Binding-site contacts:
Ligand atom C3 contacts residue TYR247 of chain 1.A at 3.2 Å (hydrophobic).
Ligand atom C34 contacts residue ILE246 of chain 1.A at 3.5 Å (hydrophobic).
Ligand atom C7 contacts residue MET267 of chain 1.A at 3.7 Å (hydrophobic).
Ligand atom C16 contacts residue MET267 of chain 1.A at 3.6 Å (hydrophobic).
Ligand atom N13 contacts residue ILE246 of chain 1.A at 3.4 Å.
Ligand atom C7 contacts residue PHE283 of chain 1.A at 3.6 Å (hydrophobic).
Ligand atom N12 contacts residue ILE246 of chain 1.A at 3.4 Å.
Ligand atom C28 contacts residue PHE250 of chain 1.A at 3.8 Å (hydrophobic).
Ligand atom C34 contacts residue LEU229 of chain 1.A at 3.7 Å (hydrophobic).
Ligand atom O21 contacts residue GLN280 of chain 1.A at 3.0 Å (h-bond).
Ligand atom C29 contacts residue MET267 of chain 1.A at 3.8 Å (hydrophobic).
Ligand atom C31 contacts residue GLU275 of chain 1.A at 3.5 Å.
Ligand atom C1 contacts residue PHE283 of chain 1.A at 3.7 Å (hydrophobic).
Ligand atom C14 contacts residue MET267 of chain 1.A at 3.2 Å (hydrophobic).
Ligand atom C23 contacts residue GLY279 of chain 1.A at 3.3 Å.
Ligand atom N4 contacts residue MET267 of chain 1.A at 3.3 Å (h-bond).
Ligand atom C19 contacts residue PHE283 of chain 1.A at 3.1 Å (hydrophobic).
Ligand atom C11 contacts residue GLY279 of chain 1.A at 3.5 Å.
Ligand atom C27 contacts residue HIS79 of chain 1.A at 3.5 Å.
Ligand atom C30 contacts residue GLY279 of chain 1.A at 3.6 Å.
Ligand atom N17 contacts residue PHE283 of chain 1.A at 3.2 Å.
Ligand atom N20 contacts residue PHE283 of chain 1.A at 3.2 Å.
Ligand atom C34 contacts residue SER231 of chain 1.A at 2.8 Å.
Ligand atom N12 contacts residue PHE283 of chain 1.A at 3.6 Å.
Ligand atom C33 contacts residue GLU275 of chain 1.A at 3.5 Å.
Ligand atom C23 contacts residue MET267 of chain 1.A at 3.7 Å (hydrophobic).
Ligand atom N20 contacts residue LEU189 of chain 1.A at 3.7 Å.
Ligand atom C8 contacts residue TYR247 of chain 1.A at 3.3 Å (hydrophobic).
Ligand atom C32 contacts residue PRO266 of chain 1.A at 3.8 Å (hydrophobic).
Ligand atom C10 contacts residue PHE283 of chain 1.A at 3.6 Å (hydrophobic).
Ligand atom O22 contacts residue PHE283 of chain 1.A at 3.7 Å.
Ligand atom C11 contacts residue MET267 of chain 1.A at 3.8 Å (hydrophobic).
Ligand atom C8 contacts residue GLN280 of chain 1.A at 3.6 Å.
Ligand atom C2 contacts residue PHE283 of chain 1.A at 3.5 Å (hydrophobic).
Ligand atom C11 contacts residue TYR247 of chain 1.A at 3.7 Å (hydrophobic).
Ligand atom N6 contacts residue TYR247 of chain 1.A at 2.5 Å (h-bond).
Ligand atom O24 contacts residue HIS79 of chain 1.A at 3.4 Å.
Ligand atom C3 contacts residue MET267 of chain 1.A at 3.9 Å (hydrophobic).
Ligand atom C29 contacts residue GLY279 of chain 1.A at 3.9 Å.
Ligand atom C15 contacts residue LEU229 of chain 1.A at 3.5 Å (hydrophobic).

A protein and the small-molecule ligand that binds it are described below.
Small molecule (SMILES): Cn1cc(C(=O)N2CCOCC2)c(C(=O)Nc2cc3nc(-c4ccccc4)cn3cc2C#N)n1

Sequence of chain 1.A:
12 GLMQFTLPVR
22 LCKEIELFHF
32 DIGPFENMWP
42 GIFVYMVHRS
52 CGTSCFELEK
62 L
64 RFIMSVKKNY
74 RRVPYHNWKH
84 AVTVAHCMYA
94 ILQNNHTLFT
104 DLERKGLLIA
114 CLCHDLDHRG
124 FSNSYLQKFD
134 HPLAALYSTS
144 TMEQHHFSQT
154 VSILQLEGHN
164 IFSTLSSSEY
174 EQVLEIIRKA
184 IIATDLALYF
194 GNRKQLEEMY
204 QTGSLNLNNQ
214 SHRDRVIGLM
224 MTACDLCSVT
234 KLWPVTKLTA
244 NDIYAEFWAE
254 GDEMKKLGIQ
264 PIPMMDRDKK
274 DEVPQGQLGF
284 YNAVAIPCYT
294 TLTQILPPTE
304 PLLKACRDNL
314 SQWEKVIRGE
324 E